Binding-site contacts:
Ligand atom C16 contacts residue LYS18 of chain 1.D at 3.5 Å.
Ligand atom C2 contacts residue ALA41 of chain 1.D at 3.5 Å (hydrophobic).
Ligand atom C18 contacts residue GLY19 of chain 1.D at 3.7 Å.
Ligand atom C8 contacts residue MET90 of chain 1.D at 3.7 Å (hydrophobic).
Ligand atom C2 contacts residue GLU91 of chain 1.D at 3.6 Å.
Ligand atom N7 contacts residue ALA41 of chain 1.D at 3.2 Å.
Ligand atom N20 contacts residue LYS43 of chain 1.D at 3.4 Å.
Ligand atom C19 contacts residue GLY19 of chain 1.D at 3.7 Å.
Ligand atom C14 contacts residue VAL24 of chain 1.D at 3.5 Å (hydrophobic).
Ligand atom C6 contacts residue LEU93 of chain 1.D at 3.3 Å (hydrophobic).
Ligand atom F32 contacts residue ARG99 of chain 1.D at 3.7 Å.
Ligand atom N31 contacts residue LEU16 of chain 1.D at 3.8 Å.
Ligand atom N20 contacts residue SER23 of chain 1.D at 3.2 Å (h-bond).
Ligand atom N7 contacts residue LEU144 of chain 1.D at 3.7 Å.
Ligand atom O21 contacts residue GLY17 of chain 1.D at 3.5 Å.
Ligand atom N3 contacts residue LEU144 of chain 1.D at 3.6 Å.
Ligand atom C29 contacts residue LEU16 of chain 1.D at 3.4 Å (hydrophobic).
Ligand atom N30 contacts residue GLY96 of chain 1.D at 3.5 Å.
Ligand atom C33 contacts residue GLY96 of chain 1.D at 3.7 Å.
Ligand atom C8 contacts residue LEU144 of chain 1.D at 3.7 Å (hydrophobic).
Ligand atom C1 contacts residue LEU144 of chain 1.D at 3.3 Å (hydrophobic).
Ligand atom C8 contacts residue GLU91 of chain 1.D at 3.7 Å.
Ligand atom C16 contacts residue GLY19 of chain 1.D at 3.7 Å.
Ligand atom N4 contacts residue LEU93 of chain 1.D at 3.0 Å (h-bond).
Ligand atom C6 contacts residue TYR92 of chain 1.D at 3.7 Å (hydrophobic).
Ligand atom C27 contacts residue LEU16 of chain 1.D at 3.5 Å (hydrophobic).
Ligand atom C28 contacts residue LEU16 of chain 1.D at 3.7 Å (hydrophobic).
Ligand atom C17 contacts residue ASP155 of chain 1.D at 3.6 Å.
Ligand atom N4 contacts residue TYR92 of chain 1.D at 3.6 Å.
Ligand atom N20 contacts residue GLY22 of chain 1.D at 3.2 Å.
Ligand atom C9 contacts residue LEU144 of chain 1.D at 3.5 Å (hydrophobic).
Ligand atom N7 contacts residue GLU91 of chain 1.D at 2.7 Å (salt-bridge).
Ligand atom N15 contacts residue VAL24 of chain 1.D at 3.4 Å.
Ligand atom O21 contacts residue VAL24 of chain 1.D at 3.7 Å.
Ligand atom C2 contacts residue LEU144 of chain 1.D at 3.5 Å (hydrophobic).
Ligand atom N31 contacts residue GLY96 of chain 1.D at 3.5 Å.
Ligand atom C16 contacts residue GLY17 of chain 1.D at 3.6 Å.
Ligand atom C8 contacts residue ALA41 of chain 1.D at 3.7 Å (hydrophobic).
Ligand atom O11 contacts residue MET90 of chain 1.D at 3.4 Å.
Ligand atom F32 contacts residue LEU16 of chain 1.D at 3.7 Å.

Sequence of chain 1.D:
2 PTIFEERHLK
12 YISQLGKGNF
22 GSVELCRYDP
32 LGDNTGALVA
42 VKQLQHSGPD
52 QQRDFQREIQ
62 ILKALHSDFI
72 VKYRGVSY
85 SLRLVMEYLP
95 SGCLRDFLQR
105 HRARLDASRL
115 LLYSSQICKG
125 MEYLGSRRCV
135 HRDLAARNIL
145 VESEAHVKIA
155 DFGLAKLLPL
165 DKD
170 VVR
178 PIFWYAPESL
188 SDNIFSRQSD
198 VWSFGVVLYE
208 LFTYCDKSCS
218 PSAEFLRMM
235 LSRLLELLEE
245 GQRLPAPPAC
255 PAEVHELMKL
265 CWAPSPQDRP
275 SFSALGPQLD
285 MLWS

A small-molecule ligand and the protein it binds are described below.
Small molecule (SMILES): C[C@@H](NC(=O)c1c[nH]c2ncc(-c3nn(C)c4cc(F)ccc34)nc12)C(=O)N1CC(C#N)C1